Sequence of chain 1.A:
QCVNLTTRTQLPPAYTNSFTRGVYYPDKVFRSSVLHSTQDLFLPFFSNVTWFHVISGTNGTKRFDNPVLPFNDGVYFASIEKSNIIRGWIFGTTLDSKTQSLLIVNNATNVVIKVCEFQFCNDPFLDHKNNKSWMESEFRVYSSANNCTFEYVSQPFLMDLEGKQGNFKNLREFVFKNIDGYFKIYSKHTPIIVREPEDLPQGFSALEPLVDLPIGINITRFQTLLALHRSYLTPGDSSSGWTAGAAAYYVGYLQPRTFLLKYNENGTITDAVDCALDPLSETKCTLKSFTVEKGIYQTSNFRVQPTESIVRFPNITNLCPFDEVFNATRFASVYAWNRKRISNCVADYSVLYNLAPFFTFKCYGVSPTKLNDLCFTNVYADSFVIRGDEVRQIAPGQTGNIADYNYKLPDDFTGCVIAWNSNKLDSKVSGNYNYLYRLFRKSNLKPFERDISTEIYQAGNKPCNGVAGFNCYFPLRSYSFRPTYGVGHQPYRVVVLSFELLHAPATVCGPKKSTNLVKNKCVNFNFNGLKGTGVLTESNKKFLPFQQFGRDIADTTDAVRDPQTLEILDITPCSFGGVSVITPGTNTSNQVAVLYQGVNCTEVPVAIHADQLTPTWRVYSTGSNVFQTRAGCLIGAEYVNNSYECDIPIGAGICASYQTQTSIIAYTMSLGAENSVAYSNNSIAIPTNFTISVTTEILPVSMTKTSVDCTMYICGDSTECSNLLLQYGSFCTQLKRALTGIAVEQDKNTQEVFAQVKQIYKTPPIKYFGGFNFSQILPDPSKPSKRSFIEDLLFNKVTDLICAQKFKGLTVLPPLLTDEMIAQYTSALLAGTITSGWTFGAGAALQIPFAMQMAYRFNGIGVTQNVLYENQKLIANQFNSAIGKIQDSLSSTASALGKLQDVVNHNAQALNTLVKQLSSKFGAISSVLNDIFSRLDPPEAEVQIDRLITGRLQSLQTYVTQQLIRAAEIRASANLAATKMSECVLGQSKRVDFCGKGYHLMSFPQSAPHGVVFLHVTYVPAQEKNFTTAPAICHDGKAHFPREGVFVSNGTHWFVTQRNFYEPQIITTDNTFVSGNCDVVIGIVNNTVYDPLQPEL

This small molecule binds to this protein.
Small molecule (SMILES): CC(=O)N[C@H]1[C@H](O[C@H]2[C@H](O)[C@@H](NC(C)=O)CO[C@@H]2CO)O[C@H](CO)[C@@H](O)[C@@H]1O

Binding-site contacts:
Ligand atom C3 contacts residue HIS1085 of chain 1.A at 4.2 Å.
Ligand atom C4 contacts residue ASN1082 of chain 1.A at 4.2 Å.
Ligand atom N2 contacts residue THR1084 of chain 1.A at 4.1 Å.
Ligand atom C7 contacts residue THR1084 of chain 1.A at 4.2 Å.
Ligand atom C5 contacts residue ASN1082 of chain 1.A at 3.7 Å.
Ligand atom O5 contacts residue ASN1082 of chain 1.A at 2.4 Å (h-bond).
Ligand atom C1 contacts residue ASN1082 of chain 1.A at 1.4 Å.
Ligand atom O6 contacts residue PHE1087 of chain 1.A at 4.4 Å.
Ligand atom O7 contacts residue ASN1082 of chain 1.A at 4.3 Å.
Ligand atom O5 contacts residue PHE1087 of chain 1.A at 3.7 Å.
Ligand atom N2 contacts residue ASN1082 of chain 1.A at 2.9 Å (h-bond).
Ligand atom C3 contacts residue ASN1082 of chain 1.A at 3.8 Å.
Ligand atom C7 contacts residue ASN1082 of chain 1.A at 3.8 Å.
Ligand atom C5 contacts residue PHE1087 of chain 1.A at 3.9 Å (hydrophobic).
Ligand atom C2 contacts residue ASN1082 of chain 1.A at 2.5 Å.
Ligand atom C8 contacts residue THR1084 of chain 1.A at 3.4 Å.
Ligand atom C6 contacts residue PHE1087 of chain 1.A at 3.7 Å (hydrophobic).
Ligand atom C1 contacts residue PHE1087 of chain 1.A at 4.3 Å (hydrophobic).
Ligand atom C8 contacts residue ASN1082 of chain 1.A at 4.3 Å.